Sequence of chain 1.B:
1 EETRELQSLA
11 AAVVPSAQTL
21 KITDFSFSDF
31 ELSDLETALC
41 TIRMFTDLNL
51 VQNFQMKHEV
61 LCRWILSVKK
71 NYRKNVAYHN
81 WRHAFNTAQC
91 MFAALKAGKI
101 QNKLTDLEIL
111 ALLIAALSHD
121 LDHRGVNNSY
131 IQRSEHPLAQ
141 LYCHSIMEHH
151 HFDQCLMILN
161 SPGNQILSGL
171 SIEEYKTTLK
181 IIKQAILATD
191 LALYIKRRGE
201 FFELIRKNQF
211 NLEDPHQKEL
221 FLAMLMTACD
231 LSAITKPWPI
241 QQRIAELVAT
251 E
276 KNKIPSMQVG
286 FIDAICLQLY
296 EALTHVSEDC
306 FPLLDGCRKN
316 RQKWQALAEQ

Binding-site contacts:
Ligand atom C16 contacts residue HIS83 of chain 1.B at 3.6 Å.
Ligand atom N7 contacts residue ASN86 of chain 1.B at 3.7 Å.
Ligand atom C25 contacts residue HIS83 of chain 1.B at 3.4 Å.
Ligand atom C26 contacts residue ILE244 of chain 1.B at 3.8 Å (hydrophobic).
Ligand atom C25 contacts residue ASP230 of chain 1.B at 3.4 Å.
Ligand atom O27 contacts residue ASN80 of chain 1.B at 3.5 Å (h-bond).
Ligand atom C26 contacts residue PHE30 of chain 1.B at 3.8 Å (hydrophobic).
Ligand atom C2 contacts residue LYS236 of chain 1.B at 3.7 Å.
Ligand atom O24 contacts residue HIS83 of chain 1.B at 3.0 Å (h-bond).
Ligand atom C25 contacts residue CYS229 of chain 1.B at 3.3 Å (hydrophobic).
Ligand atom C4 contacts residue ASN86 of chain 1.B at 3.7 Å.
Ligand atom C16 contacts residue ALA77 of chain 1.B at 3.3 Å (hydrophobic).
Ligand atom O11 contacts residue HIS83 of chain 1.B at 2.8 Å (h-bond).
Ligand atom C12 contacts residue ILE244 of chain 1.B at 3.8 Å (hydrophobic).
Ligand atom C16 contacts residue ASN80 of chain 1.B at 3.7 Å.
Ligand atom C26 contacts residue ASP29 of chain 1.B at 3.4 Å.
Ligand atom C18 contacts residue PHE30 of chain 1.B at 3.8 Å (hydrophobic).
Ligand atom C20 contacts residue ASP29 of chain 1.B at 3.8 Å.
Ligand atom C3 contacts residue ASN86 of chain 1.B at 3.6 Å.
Ligand atom C25 contacts residue SER232 of chain 1.B at 3.5 Å.
Ligand atom C6 contacts residue ASN86 of chain 1.B at 3.6 Å.
Ligand atom C12 contacts residue ARG82 of chain 1.B at 3.8 Å.
Ligand atom N17 contacts residue ARG82 of chain 1.B at 3.6 Å.
Ligand atom C10 contacts residue HIS83 of chain 1.B at 3.6 Å.
Ligand atom N7 contacts residue ILE244 of chain 1.B at 3.6 Å.
Ligand atom C25 contacts residue THR87 of chain 1.B at 3.5 Å.
Ligand atom C20 contacts residue PHE30 of chain 1.B at 3.8 Å (hydrophobic).
Ligand atom C18 contacts residue ASP29 of chain 1.B at 3.8 Å.
Ligand atom C1 contacts residue SER232 of chain 1.B at 3.4 Å.
Ligand atom C20 contacts residue ARG82 of chain 1.B at 3.6 Å.
Ligand atom C1 contacts residue ASN86 of chain 1.B at 3.6 Å.
Ligand atom C15 contacts residue ALA77 of chain 1.B at 3.4 Å (hydrophobic).
Ligand atom C5 contacts residue ASN86 of chain 1.B at 3.8 Å.
Ligand atom C19 contacts residue ARG82 of chain 1.B at 3.8 Å.
Ligand atom C18 contacts residue ARG82 of chain 1.B at 3.6 Å.
Ligand atom C8 contacts residue ILE244 of chain 1.B at 3.5 Å (hydrophobic).
Ligand atom C28 contacts residue ASN80 of chain 1.B at 3.6 Å.
Ligand atom N17 contacts residue ASP29 of chain 1.B at 3.0 Å (salt-bridge).
Ligand atom C1 contacts residue ALA233 of chain 1.B at 3.4 Å (hydrophobic).
Ligand atom C2 contacts residue ALA233 of chain 1.B at 3.7 Å (hydrophobic).

The small molecule below binds the protein below.
Small molecule (SMILES): COc1cccc2c1C(=O)N1CCc3c([nH]c4cccc(OC)c34)[C@H]1N2C